Binding-site contacts:
Ligand atom O3 contacts residue SER112 of chain 1.C at 4.3 Å.
Ligand atom N2 contacts residue SER112 of chain 1.C at 2.6 Å (h-bond).
Ligand atom O5 contacts residue ASN110 of chain 1.C at 2.4 Å (h-bond).
Ligand atom C3 contacts residue HIS114 of chain 1.C at 4.2 Å.
Ligand atom C7 contacts residue ASN110 of chain 1.C at 3.6 Å.
Ligand atom C7 contacts residue SER111 of chain 1.C at 4.1 Å.
Ligand atom O7 contacts residue ASN110 of chain 1.C at 4.2 Å.
Ligand atom C8 contacts residue SER112 of chain 1.C at 3.7 Å.
Ligand atom N2 contacts residue ASN110 of chain 1.C at 2.7 Å (h-bond).
Ligand atom O5 contacts residue HIS114 of chain 1.C at 3.5 Å.
Ligand atom O7 contacts residue HIS114 of chain 1.C at 3.7 Å.
Ligand atom C6 contacts residue HIS114 of chain 1.C at 4.0 Å.
Ligand atom C2 contacts residue HIS114 of chain 1.C at 4.5 Å.
Ligand atom C3 contacts residue SER112 of chain 1.C at 3.6 Å.
Ligand atom C1 contacts residue ASN110 of chain 1.C at 1.4 Å.
Ligand atom C5 contacts residue ASN110 of chain 1.C at 3.7 Å.
Ligand atom C3 contacts residue ASN110 of chain 1.C at 3.8 Å.
Ligand atom C1 contacts residue HIS114 of chain 1.C at 3.6 Å.
Ligand atom C4 contacts residue ASN110 of chain 1.C at 4.2 Å.
Ligand atom C4 contacts residue HIS114 of chain 1.C at 4.4 Å.
Ligand atom O4 contacts residue HIS114 of chain 1.C at 4.2 Å.
Ligand atom C2 contacts residue ASN110 of chain 1.C at 2.4 Å.
Ligand atom C8 contacts residue SER111 of chain 1.C at 3.3 Å.
Ligand atom C1 contacts residue SER112 of chain 1.C at 3.3 Å.
Ligand atom C5 contacts residue HIS114 of chain 1.C at 3.5 Å.
Ligand atom C8 contacts residue HIS114 of chain 1.C at 4.0 Å.
Ligand atom C7 contacts residue SER112 of chain 1.C at 3.6 Å.
Ligand atom C7 contacts residue HIS114 of chain 1.C at 4.1 Å.
Ligand atom C2 contacts residue SER112 of chain 1.C at 3.3 Å.
Ligand atom C8 contacts residue ASN110 of chain 1.C at 4.1 Å.

The protein below binds the small molecule below.
Small molecule (SMILES): CC(=O)N[C@H]1[C@H](O[C@H]2[C@H](O)[C@@H](NC(C)=O)CO[C@@H]2CO)O[C@H](CO)[C@@H](O[C@@H]2O[C@H](CO)[C@@H](O)[C@H](O)[C@@H]2O)[C@@H]1O

Sequence of chain 1.C:
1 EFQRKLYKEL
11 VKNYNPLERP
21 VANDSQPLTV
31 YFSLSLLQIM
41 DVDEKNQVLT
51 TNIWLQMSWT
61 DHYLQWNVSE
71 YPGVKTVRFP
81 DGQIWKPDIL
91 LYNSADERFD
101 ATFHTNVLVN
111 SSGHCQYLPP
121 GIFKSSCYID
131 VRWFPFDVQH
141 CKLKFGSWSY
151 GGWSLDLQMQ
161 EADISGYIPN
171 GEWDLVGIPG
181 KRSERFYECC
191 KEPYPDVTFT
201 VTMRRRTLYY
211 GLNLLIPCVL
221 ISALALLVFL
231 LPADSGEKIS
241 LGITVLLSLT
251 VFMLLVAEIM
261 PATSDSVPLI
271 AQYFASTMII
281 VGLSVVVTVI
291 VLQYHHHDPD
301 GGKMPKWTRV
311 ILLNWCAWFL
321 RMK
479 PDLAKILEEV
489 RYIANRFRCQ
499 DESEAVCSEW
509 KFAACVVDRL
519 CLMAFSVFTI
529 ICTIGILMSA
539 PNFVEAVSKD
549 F